Sequence of chain 1.C:
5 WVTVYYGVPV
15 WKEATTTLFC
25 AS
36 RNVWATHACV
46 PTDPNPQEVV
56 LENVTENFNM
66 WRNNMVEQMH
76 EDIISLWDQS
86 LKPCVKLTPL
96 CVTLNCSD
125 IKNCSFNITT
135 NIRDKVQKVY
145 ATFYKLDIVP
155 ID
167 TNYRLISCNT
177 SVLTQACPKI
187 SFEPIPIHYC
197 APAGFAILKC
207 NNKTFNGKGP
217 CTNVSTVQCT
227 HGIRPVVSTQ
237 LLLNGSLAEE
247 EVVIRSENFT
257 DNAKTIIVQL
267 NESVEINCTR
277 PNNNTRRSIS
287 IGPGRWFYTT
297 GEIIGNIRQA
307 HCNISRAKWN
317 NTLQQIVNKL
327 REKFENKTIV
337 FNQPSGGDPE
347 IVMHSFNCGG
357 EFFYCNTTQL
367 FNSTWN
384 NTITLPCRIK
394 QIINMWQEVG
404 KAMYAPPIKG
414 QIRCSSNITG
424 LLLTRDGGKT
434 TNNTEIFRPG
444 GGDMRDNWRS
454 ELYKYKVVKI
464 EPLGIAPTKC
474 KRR

Binding-site contacts:
Ligand atom C3 contacts residue HIS307 of chain 1.C at 4.0 Å.
Ligand atom C8 contacts residue ASN273 of chain 1.C at 3.1 Å.
Ligand atom C1 contacts residue THR387 of chain 1.C at 4.2 Å.
Ligand atom O5 contacts residue ASN309 of chain 1.C at 2.5 Å (h-bond).
Ligand atom C4 contacts residue ASN309 of chain 1.C at 4.4 Å.
Ligand atom C8 contacts residue HIS307 of chain 1.C at 3.6 Å.
Ligand atom C7 contacts residue HIS307 of chain 1.C at 3.7 Å.
Ligand atom O7 contacts residue ASN273 of chain 1.C at 3.8 Å.
Ligand atom C1 contacts residue HIS307 of chain 1.C at 4.4 Å.
Ligand atom C5 contacts residue ASN309 of chain 1.C at 3.9 Å.
Ligand atom C2 contacts residue HIS307 of chain 1.C at 3.9 Å.
Ligand atom N2 contacts residue HIS307 of chain 1.C at 3.0 Å (h-bond).
Ligand atom C7 contacts residue ASN273 of chain 1.C at 4.1 Å.
Ligand atom C8 contacts residue CYS274 of chain 1.C at 4.5 Å (hydrophobic).
Ligand atom C3 contacts residue ASN309 of chain 1.C at 3.9 Å.
Ligand atom O3 contacts residue HIS307 of chain 1.C at 4.3 Å.
Ligand atom C7 contacts residue ASN309 of chain 1.C at 3.2 Å.
Ligand atom N2 contacts residue ASN309 of chain 1.C at 2.9 Å (h-bond).
Ligand atom C8 contacts residue ASN309 of chain 1.C at 4.2 Å.
Ligand atom C1 contacts residue ASN309 of chain 1.C at 1.5 Å.
Ligand atom O7 contacts residue ASN309 of chain 1.C at 3.1 Å (h-bond).
Ligand atom C7 contacts residue THR275 of chain 1.C at 4.3 Å.
Ligand atom C8 contacts residue THR275 of chain 1.C at 3.1 Å.
Ligand atom C2 contacts residue ASN309 of chain 1.C at 2.5 Å.

The protein below binds the small molecule below.
Small molecule (SMILES): CC(=O)N[C@@H]1[C@@H](O)[C@H](O)[C@@H](CO)O[C@H]1O